The small molecule below binds the protein below.
Small molecule (SMILES): CC(=O)N[C@H]1[C@H](O[C@H]2[C@H](O)[C@@H](NC(C)=O)CO[C@@H]2CO[C@@H]2O[C@@H](C)[C@@H](O)[C@@H](O)[C@@H]2O)O[C@H](CO)[C@@H](O[C@@H]2O[C@H](CO)[C@@H](O)[C@H](O)[C@@H]2O)[C@@H]1O

Binding-site contacts:
Ligand atom C4 contacts residue ASN66 of chain 27.G at 4.0 Å.
Ligand atom C1 contacts residue ASN66 of chain 27.G at 1.4 Å.
Ligand atom O7 contacts residue PRO64 of chain 27.G at 3.9 Å.
Ligand atom N2 contacts residue ILE65 of chain 27.G at 4.4 Å.
Ligand atom N2 contacts residue ASN66 of chain 27.G at 2.8 Å (h-bond).
Ligand atom C2 contacts residue ASN66 of chain 27.G at 2.2 Å.
Ligand atom C5 contacts residue ASN66 of chain 27.G at 3.5 Å.
Ligand atom C8 contacts residue GLN87 of chain 27.G at 4.5 Å.
Ligand atom O5 contacts residue ASN66 of chain 27.G at 2.2 Å (h-bond).
Ligand atom C7 contacts residue ASN66 of chain 27.G at 4.0 Å.
Ligand atom C3 contacts residue ASN66 of chain 27.G at 3.6 Å.
Ligand atom C8 contacts residue PRO64 of chain 27.G at 3.4 Å (hydrophobic).
Ligand atom O7 contacts residue ASN66 of chain 27.G at 4.3 Å.
Ligand atom C7 contacts residue PRO64 of chain 27.G at 3.8 Å (hydrophobic).
Ligand atom N2 contacts residue PRO64 of chain 27.G at 4.3 Å.

Sequence of chain 27.G:
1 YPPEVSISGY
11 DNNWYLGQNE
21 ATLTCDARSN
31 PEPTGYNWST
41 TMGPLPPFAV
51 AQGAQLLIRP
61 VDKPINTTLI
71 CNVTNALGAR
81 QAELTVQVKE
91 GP